A small-molecule ligand and the protein it binds are described below.
Small molecule (SMILES): CC1(C)[C@H](C(=O)O)N2C(=O)C[C@H]2S1(=O)=O

Sequence of chain 1.A:
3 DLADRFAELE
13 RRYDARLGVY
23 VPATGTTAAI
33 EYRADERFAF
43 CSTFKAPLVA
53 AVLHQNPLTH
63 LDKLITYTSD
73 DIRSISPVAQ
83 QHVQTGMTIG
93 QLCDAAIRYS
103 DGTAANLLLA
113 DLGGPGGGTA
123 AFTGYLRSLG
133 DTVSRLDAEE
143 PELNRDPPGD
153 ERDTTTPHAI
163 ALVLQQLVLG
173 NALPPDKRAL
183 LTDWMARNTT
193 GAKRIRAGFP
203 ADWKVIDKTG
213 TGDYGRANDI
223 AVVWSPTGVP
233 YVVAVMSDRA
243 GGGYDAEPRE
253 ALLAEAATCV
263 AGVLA

Binding-site contacts:
Ligand atom CAK contacts residue PO41 of chain 1.F at 4.2 Å.
Ligand atom CB contacts residue SER76 of chain 1.A at 4.0 Å.
Ligand atom OAE contacts residue ILE77 of chain 1.A at 4.2 Å.
Ligand atom SAO contacts residue ASN146 of chain 1.A at 3.8 Å.
Ligand atom CG2 contacts residue SER76 of chain 1.A at 3.9 Å.
Ligand atom C contacts residue ARG147 of chain 1.A at 3.5 Å.
Ligand atom OAF contacts residue THR213 of chain 1.A at 3.3 Å (h-bond).
Ligand atom OXT contacts residue ASP215 of chain 1.A at 3.8 Å.
Ligand atom OAD contacts residue THR213 of chain 1.A at 3.4 Å.
Ligand atom N contacts residue THR213 of chain 1.A at 4.2 Å.
Ligand atom OAE contacts residue ASN146 of chain 1.A at 4.3 Å.
Ligand atom CA contacts residue THR213 of chain 1.A at 4.1 Å.
Ligand atom SAO contacts residue GLU142 of chain 1.A at 3.5 Å (salt-bridge).
Ligand atom CB contacts residue GLU142 of chain 1.A at 4.0 Å.
Ligand atom CAK contacts residue ILE77 of chain 1.A at 4.3 Å (hydrophobic).
Ligand atom OAE contacts residue SER76 of chain 1.A at 3.1 Å (h-bond).
Ligand atom CAJ contacts residue THR213 of chain 1.A at 3.7 Å.
Ligand atom CG1 contacts residue SER76 of chain 1.A at 3.6 Å.
Ligand atom CG2 contacts residue ARG147 of chain 1.A at 3.9 Å.
Ligand atom OAE contacts residue GLU142 of chain 1.A at 3.0 Å (salt-bridge).
Ligand atom OAF contacts residue PO41 of chain 1.F at 4.3 Å.
Ligand atom O contacts residue ARG147 of chain 1.A at 2.4 Å (salt-bridge).
Ligand atom OAF contacts residue GLU142 of chain 1.A at 3.5 Å (salt-bridge).
Ligand atom CAH contacts residue THR213 of chain 1.A at 3.5 Å.
Ligand atom CG2 contacts residue GLU142 of chain 1.A at 3.4 Å.
Ligand atom OXT contacts residue GLY214 of chain 1.A at 4.1 Å.
Ligand atom OAD contacts residue GLY214 of chain 1.A at 4.2 Å.
Ligand atom OAF contacts residue ASN146 of chain 1.A at 3.0 Å (h-bond).
Ligand atom CG2 contacts residue PRO143 of chain 1.A at 3.7 Å (hydrophobic).
Ligand atom CG2 contacts residue ASN146 of chain 1.A at 2.8 Å.
Ligand atom SAO contacts residue SER76 of chain 1.A at 4.1 Å.
Ligand atom SAO contacts residue THR213 of chain 1.A at 4.4 Å.
Ligand atom CG1 contacts residue ILE77 of chain 1.A at 4.1 Å (hydrophobic).
Ligand atom CAJ contacts residue PO41 of chain 1.F at 4.3 Å.
Ligand atom OXT contacts residue ARG147 of chain 1.A at 3.8 Å.
Ligand atom OAE contacts residue SER44 of chain 1.A at 4.3 Å.
Ligand atom CB contacts residue ASN146 of chain 1.A at 3.8 Å.
Ligand atom OAF contacts residue SER44 of chain 1.A at 3.1 Å (h-bond).
Ligand atom SAO contacts residue SER44 of chain 1.A at 4.1 Å.
Ligand atom CAH contacts residue PO41 of chain 1.F at 3.0 Å.